Binding-site contacts:
Ligand atom O6 contacts residue LEU1408 of chain 1.A at 3.5 Å.
Ligand atom C8 contacts residue GLU1337 of chain 1.A at 3.6 Å.
Ligand atom C5 contacts residue PHE1413 of chain 1.A at 3.9 Å (hydrophobic).
Ligand atom O5 contacts residue PHE1413 of chain 1.A at 4.2 Å.
Ligand atom C8 contacts residue ASP1411 of chain 1.A at 3.8 Å.
Ligand atom O7 contacts residue LYS1335 of chain 1.A at 3.5 Å.
Ligand atom C6 contacts residue LEU1408 of chain 1.A at 4.1 Å (hydrophobic).
Ligand atom O5 contacts residue GLN1275 of chain 1.A at 3.0 Å (h-bond).
Ligand atom C8 contacts residue VAL1336 of chain 1.A at 3.9 Å (hydrophobic).
Ligand atom C6 contacts residue GLN1275 of chain 1.A at 4.0 Å.
Ligand atom C4 contacts residue ASN1347 of chain 1.A at 4.2 Å.
Ligand atom N2 contacts residue ASN1347 of chain 1.A at 2.8 Å (h-bond).
Ligand atom O7 contacts residue PHE1413 of chain 1.A at 4.5 Å.
Ligand atom C5 contacts residue GLN1275 of chain 1.A at 4.1 Å.
Ligand atom C7 contacts residue PHE1413 of chain 1.A at 4.3 Å (hydrophobic).
Ligand atom C2 contacts residue ASN1347 of chain 1.A at 2.4 Å.
Ligand atom C7 contacts residue ASN1347 of chain 1.A at 3.3 Å.
Ligand atom C1 contacts residue GLN1277 of chain 1.A at 4.4 Å.
Ligand atom C7 contacts residue LYS1335 of chain 1.A at 4.0 Å.
Ligand atom C5 contacts residue ASN1347 of chain 1.A at 3.7 Å.
Ligand atom C8 contacts residue LYS1335 of chain 1.A at 4.0 Å.
Ligand atom O6 contacts residue GLN1275 of chain 1.A at 3.7 Å.
Ligand atom C1 contacts residue ASN1347 of chain 1.A at 1.4 Å.
Ligand atom O7 contacts residue ASN1347 of chain 1.A at 3.4 Å (h-bond).
Ligand atom C6 contacts residue PHE1413 of chain 1.A at 3.5 Å (hydrophobic).
Ligand atom C1 contacts residue GLN1275 of chain 1.A at 3.7 Å.
Ligand atom C3 contacts residue ASN1347 of chain 1.A at 3.7 Å.
Ligand atom C8 contacts residue PHE1413 of chain 1.A at 3.7 Å (hydrophobic).
Ligand atom C8 contacts residue ASN1347 of chain 1.A at 4.4 Å.
Ligand atom O5 contacts residue ASN1347 of chain 1.A at 2.4 Å (h-bond).

This protein binds this small molecule.
Small molecule (SMILES): CC(=O)N[C@H]1[C@H](O[C@H]2[C@H](O)[C@@H](NC(C)=O)CO[C@@H]2CO)O[C@H](CO)[C@@H](O)[C@@H]1O

Sequence of chain 1.A:
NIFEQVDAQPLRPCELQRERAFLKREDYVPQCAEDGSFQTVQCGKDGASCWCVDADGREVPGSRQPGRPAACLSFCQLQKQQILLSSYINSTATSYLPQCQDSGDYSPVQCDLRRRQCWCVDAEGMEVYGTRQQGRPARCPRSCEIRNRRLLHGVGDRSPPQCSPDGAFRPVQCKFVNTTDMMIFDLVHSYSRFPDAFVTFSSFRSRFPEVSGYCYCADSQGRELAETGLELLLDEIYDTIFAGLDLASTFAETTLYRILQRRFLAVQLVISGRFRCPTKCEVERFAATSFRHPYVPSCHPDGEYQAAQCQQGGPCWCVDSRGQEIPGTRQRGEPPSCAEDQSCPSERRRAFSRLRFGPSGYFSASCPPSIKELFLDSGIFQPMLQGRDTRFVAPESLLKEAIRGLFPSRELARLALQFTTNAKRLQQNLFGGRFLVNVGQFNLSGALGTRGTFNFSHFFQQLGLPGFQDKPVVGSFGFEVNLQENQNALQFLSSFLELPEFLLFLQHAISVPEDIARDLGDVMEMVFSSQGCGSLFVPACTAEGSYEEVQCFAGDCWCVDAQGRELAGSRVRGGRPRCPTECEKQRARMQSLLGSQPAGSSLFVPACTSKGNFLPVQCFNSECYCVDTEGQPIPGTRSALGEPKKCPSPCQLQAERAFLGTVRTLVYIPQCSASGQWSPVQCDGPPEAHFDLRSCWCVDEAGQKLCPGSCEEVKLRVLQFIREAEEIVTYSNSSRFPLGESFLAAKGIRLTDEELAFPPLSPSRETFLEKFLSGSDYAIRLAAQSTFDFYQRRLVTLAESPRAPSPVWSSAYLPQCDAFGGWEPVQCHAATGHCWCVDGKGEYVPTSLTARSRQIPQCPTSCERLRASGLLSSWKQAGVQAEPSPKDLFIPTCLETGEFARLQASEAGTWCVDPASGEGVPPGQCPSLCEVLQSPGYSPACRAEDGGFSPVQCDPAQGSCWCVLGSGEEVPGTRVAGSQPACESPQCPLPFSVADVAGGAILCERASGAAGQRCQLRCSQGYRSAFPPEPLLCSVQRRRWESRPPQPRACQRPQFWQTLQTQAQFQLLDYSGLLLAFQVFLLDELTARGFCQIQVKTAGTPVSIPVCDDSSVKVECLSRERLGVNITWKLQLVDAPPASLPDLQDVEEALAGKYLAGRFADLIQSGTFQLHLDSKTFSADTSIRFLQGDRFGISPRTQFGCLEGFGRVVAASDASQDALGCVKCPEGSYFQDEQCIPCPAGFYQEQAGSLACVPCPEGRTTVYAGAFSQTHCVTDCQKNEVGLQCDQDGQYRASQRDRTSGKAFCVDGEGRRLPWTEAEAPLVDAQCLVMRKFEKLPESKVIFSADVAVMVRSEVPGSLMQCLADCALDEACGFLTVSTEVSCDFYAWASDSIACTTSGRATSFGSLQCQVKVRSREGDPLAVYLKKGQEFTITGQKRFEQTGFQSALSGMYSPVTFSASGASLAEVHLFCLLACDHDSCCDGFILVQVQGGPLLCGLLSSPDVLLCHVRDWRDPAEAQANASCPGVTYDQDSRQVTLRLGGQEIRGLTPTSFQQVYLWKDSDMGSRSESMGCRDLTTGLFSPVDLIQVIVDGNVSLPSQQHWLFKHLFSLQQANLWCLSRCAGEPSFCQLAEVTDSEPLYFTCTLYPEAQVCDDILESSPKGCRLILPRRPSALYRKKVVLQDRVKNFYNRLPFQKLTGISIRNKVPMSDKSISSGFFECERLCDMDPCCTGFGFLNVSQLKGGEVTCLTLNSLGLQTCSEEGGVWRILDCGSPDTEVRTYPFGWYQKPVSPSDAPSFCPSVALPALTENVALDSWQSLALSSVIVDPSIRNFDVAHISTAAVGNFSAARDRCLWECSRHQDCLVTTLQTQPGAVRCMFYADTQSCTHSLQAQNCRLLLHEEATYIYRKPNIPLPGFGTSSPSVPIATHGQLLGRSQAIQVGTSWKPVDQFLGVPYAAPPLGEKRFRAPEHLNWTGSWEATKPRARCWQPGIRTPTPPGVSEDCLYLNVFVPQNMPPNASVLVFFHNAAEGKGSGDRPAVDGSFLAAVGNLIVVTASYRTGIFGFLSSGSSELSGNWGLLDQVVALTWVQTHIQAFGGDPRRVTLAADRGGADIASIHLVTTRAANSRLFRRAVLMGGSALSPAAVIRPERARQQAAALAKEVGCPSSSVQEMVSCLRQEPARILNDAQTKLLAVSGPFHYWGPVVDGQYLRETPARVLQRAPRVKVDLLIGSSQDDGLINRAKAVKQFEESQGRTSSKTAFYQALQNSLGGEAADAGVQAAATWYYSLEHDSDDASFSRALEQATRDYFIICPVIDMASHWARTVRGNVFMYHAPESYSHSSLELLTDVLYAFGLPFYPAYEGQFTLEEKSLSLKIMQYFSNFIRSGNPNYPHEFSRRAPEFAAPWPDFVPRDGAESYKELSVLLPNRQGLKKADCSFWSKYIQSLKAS